A protein and the small-molecule ligand that binds it are described below.
Small molecule (SMILES): CNC(=O)c1c(C(N)=O)nc2n1C1CC(C1)c1cc(F)c(C#C[C@@](C)(O)c3cc(C)on3)cc1-2

Binding-site contacts:
Ligand atom C7 contacts residue ASP208 of chain 1.A at 3.5 Å.
Ligand atom C4 contacts residue ASP208 of chain 1.A at 3.4 Å.
Ligand atom C2 contacts residue PHE209 of chain 1.A at 3.6 Å (hydrophobic).
Ligand atom N24 contacts residue LEU196 of chain 1.A at 3.3 Å.
Ligand atom N5 contacts residue MET143 of chain 1.A at 3.5 Å (h-bond).
Ligand atom O34 contacts residue PHE209 of chain 1.A at 3.0 Å (h-bond).
Ligand atom N29 contacts residue LEU146 of chain 1.A at 3.3 Å (h-bond).
Ligand atom O32 contacts residue LEU145 of chain 1.A at 3.3 Å.
Ligand atom C3 contacts residue PHE209 of chain 1.A at 3.4 Å (hydrophobic).
Ligand atom N5 contacts residue ASP208 of chain 1.A at 3.6 Å.
Ligand atom N22 contacts residue LEU196 of chain 1.A at 3.6 Å.
Ligand atom C1 contacts residue VAL127 of chain 1.A at 3.1 Å (hydrophobic).
Ligand atom C19 contacts residue ASP193 of chain 1.A at 3.5 Å.
Ligand atom F17 contacts residue LYS103 of chain 1.A at 3.5 Å.
Ligand atom C10 contacts residue ASP208 of chain 1.A at 3.3 Å.
Ligand atom O28 contacts residue ARG82 of chain 1.A at 3.0 Å.
Ligand atom C21 contacts residue ARG82 of chain 1.A at 3.0 Å.
Ligand atom C16 contacts residue ASP208 of chain 1.A at 3.2 Å.
Ligand atom C19 contacts residue LEU196 of chain 1.A at 3.5 Å (hydrophobic).
Ligand atom F17 contacts residue ASP208 of chain 1.A at 1.9 Å.
Ligand atom O34 contacts residue ASP208 of chain 1.A at 3.2 Å.
Ligand atom C31 contacts residue LEU196 of chain 1.A at 3.6 Å (hydrophobic).
Ligand atom C9 contacts residue ASP208 of chain 1.A at 3.1 Å.
Ligand atom O32 contacts residue LEU146 of chain 1.A at 3.1 Å (h-bond).
Ligand atom N33 contacts residue ALA101 of chain 1.A at 3.6 Å.
Ligand atom C31 contacts residue GLU144 of chain 1.A at 3.5 Å.
Ligand atom C30 contacts residue LEU146 of chain 1.A at 3.1 Å (hydrophobic).
Ligand atom O6 contacts residue VAL127 of chain 1.A at 3.2 Å (h-bond).
Ligand atom C12 contacts residue CYS207 of chain 1.A at 3.5 Å (hydrophobic).
Ligand atom N5 contacts residue CYS207 of chain 1.A at 3.6 Å.
Ligand atom C21 contacts residue GLY83 of chain 1.A at 3.6 Å.
Ligand atom O34 contacts residue GLU114 of chain 1.A at 3.0 Å (salt-bridge).
Ligand atom C30 contacts residue GLY149 of chain 1.A at 3.6 Å.
Ligand atom C8 contacts residue MET143 of chain 1.A at 3.4 Å (hydrophobic).
Ligand atom N33 contacts residue LEU196 of chain 1.A at 3.5 Å.
Ligand atom C1 contacts residue PHE209 of chain 1.A at 3.5 Å (hydrophobic).
Ligand atom C25 contacts residue LEU196 of chain 1.A at 3.4 Å (hydrophobic).
Ligand atom C8 contacts residue ILE141 of chain 1.A at 3.4 Å (hydrophobic).
Ligand atom N33 contacts residue MET143 of chain 1.A at 3.4 Å.
Ligand atom N33 contacts residue GLU144 of chain 1.A at 2.5 Å (salt-bridge).

Sequence of chain 1.A:
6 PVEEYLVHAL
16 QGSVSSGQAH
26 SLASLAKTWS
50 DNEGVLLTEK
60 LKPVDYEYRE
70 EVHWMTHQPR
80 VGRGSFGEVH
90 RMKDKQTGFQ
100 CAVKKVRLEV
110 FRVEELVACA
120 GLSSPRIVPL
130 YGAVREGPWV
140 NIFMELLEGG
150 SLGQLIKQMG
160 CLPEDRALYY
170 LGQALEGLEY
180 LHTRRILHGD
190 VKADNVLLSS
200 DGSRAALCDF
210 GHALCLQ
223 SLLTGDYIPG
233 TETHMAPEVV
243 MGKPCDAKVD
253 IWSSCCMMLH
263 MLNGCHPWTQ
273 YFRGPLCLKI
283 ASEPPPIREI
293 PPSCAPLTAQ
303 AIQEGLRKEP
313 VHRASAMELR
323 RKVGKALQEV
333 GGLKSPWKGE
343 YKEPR